Binding-site contacts:
Ligand atom C6 contacts residue ILE292 of chain 1.C at 4.3 Å (hydrophobic).
Ligand atom C1 contacts residue ASN271 of chain 1.C at 1.5 Å.
Ligand atom C1 contacts residue ILE292 of chain 1.C at 4.0 Å (hydrophobic).
Ligand atom O5 contacts residue ASN271 of chain 1.C at 2.4 Å (h-bond).
Ligand atom C7 contacts residue ASN271 of chain 1.C at 3.4 Å.
Ligand atom C5 contacts residue ASN271 of chain 1.C at 3.7 Å.
Ligand atom C4 contacts residue ASN271 of chain 1.C at 4.2 Å.
Ligand atom C8 contacts residue VAL410 of chain 1.C at 3.6 Å (hydrophobic).
Ligand atom N2 contacts residue ASN271 of chain 1.C at 2.8 Å (h-bond).
Ligand atom O5 contacts residue ILE292 of chain 1.C at 3.5 Å.
Ligand atom C5 contacts residue ILE292 of chain 1.C at 4.2 Å (hydrophobic).
Ligand atom C3 contacts residue ASN271 of chain 1.C at 3.8 Å.
Ligand atom O7 contacts residue ASN271 of chain 1.C at 3.6 Å (h-bond).
Ligand atom C8 contacts residue ASN271 of chain 1.C at 4.3 Å.
Ligand atom C2 contacts residue ASN271 of chain 1.C at 2.5 Å.

This protein binds this small molecule.
Small molecule (SMILES): CC(=O)N[C@@H]1[C@@H](O)[C@H](O)[C@@H](CO)O[C@H]1O

Sequence of chain 1.C:
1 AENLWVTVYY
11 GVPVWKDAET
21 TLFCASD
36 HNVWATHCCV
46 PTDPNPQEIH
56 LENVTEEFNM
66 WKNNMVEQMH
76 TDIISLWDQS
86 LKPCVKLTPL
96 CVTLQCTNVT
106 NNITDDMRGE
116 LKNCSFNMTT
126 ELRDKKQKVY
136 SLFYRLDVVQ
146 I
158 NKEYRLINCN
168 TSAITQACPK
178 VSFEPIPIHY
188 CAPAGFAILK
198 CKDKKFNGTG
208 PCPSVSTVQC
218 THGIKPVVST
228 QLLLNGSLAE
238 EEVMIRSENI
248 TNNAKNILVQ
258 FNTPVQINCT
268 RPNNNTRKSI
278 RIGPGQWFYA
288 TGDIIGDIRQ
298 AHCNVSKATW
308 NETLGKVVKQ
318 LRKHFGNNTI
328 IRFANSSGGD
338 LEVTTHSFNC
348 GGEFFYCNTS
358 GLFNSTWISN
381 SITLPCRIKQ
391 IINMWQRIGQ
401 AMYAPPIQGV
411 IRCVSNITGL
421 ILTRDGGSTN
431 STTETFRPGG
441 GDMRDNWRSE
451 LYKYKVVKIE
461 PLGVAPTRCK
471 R